This protein binds this small molecule.
Small molecule (SMILES): O=c1cc(N2CCOCC2)oc2c(-c3ccccc3)cccc12

Binding-site contacts:
Ligand atom C4 contacts residue PHE258 of chain 7.A at 3.8 Å (hydrophobic).
Ligand atom C5 contacts residue ILE381 of chain 7.A at 4.0 Å (hydrophobic).
Ligand atom O17 contacts residue PHE258 of chain 7.A at 4.1 Å.
Ligand atom N14 contacts residue PHE258 of chain 7.A at 3.7 Å.
Ligand atom C22 contacts residue LEU328 of chain 7.A at 3.8 Å (hydrophobic).
Ligand atom O17 contacts residue HIS237 of chain 7.A at 3.9 Å.
Ligand atom C2 contacts residue VAL263 of chain 7.A at 4.2 Å (hydrophobic).
Ligand atom C25 contacts residue PHE258 of chain 7.A at 4.0 Å (hydrophobic).
Ligand atom C1 contacts residue MET321 of chain 7.A at 4.1 Å (hydrophobic).
Ligand atom C9 contacts residue MET371 of chain 7.A at 4.1 Å (hydrophobic).
Ligand atom O12 contacts residue PHE258 of chain 7.A at 3.3 Å.
Ligand atom C11 contacts residue MET371 of chain 7.A at 3.5 Å (hydrophobic).
Ligand atom C20 contacts residue PHE258 of chain 7.A at 3.9 Å (hydrophobic).
Ligand atom O13 contacts residue LYS323 of chain 7.A at 3.7 Å.
Ligand atom C6 contacts residue TYR256 of chain 7.A at 3.7 Å (hydrophobic).
Ligand atom N14 contacts residue MET371 of chain 7.A at 3.8 Å.
Ligand atom C9 contacts residue VAL263 of chain 7.A at 3.5 Å (hydrophobic).
Ligand atom C23 contacts residue GLN239 of chain 7.A at 3.8 Å.
Ligand atom C15 contacts residue PHE258 of chain 7.A at 3.5 Å (hydrophobic).
Ligand atom O12 contacts residue MET371 of chain 7.A at 3.7 Å.
Ligand atom C4 contacts residue MET371 of chain 7.A at 4.0 Å (hydrophobic).
Ligand atom O13 contacts residue LEU324 of chain 7.A at 2.8 Å (h-bond).
Ligand atom C9 contacts residue LEU324 of chain 7.A at 3.7 Å (hydrophobic).
Ligand atom C21 contacts residue LEU328 of chain 7.A at 4.2 Å (hydrophobic).
Ligand atom O13 contacts residue VAL263 of chain 7.A at 3.4 Å.
Ligand atom C24 contacts residue TYR256 of chain 7.A at 3.9 Å (hydrophobic).
Ligand atom C6 contacts residue ILE381 of chain 7.A at 3.6 Å (hydrophobic).
Ligand atom C10 contacts residue PHE258 of chain 7.A at 4.0 Å (hydrophobic).
Ligand atom C25 contacts residue TYR256 of chain 7.A at 3.6 Å (hydrophobic).
Ligand atom C21 contacts residue PHE258 of chain 7.A at 4.1 Å (hydrophobic).
Ligand atom C3 contacts residue VAL263 of chain 7.A at 3.8 Å (hydrophobic).
Ligand atom C10 contacts residue LEU324 of chain 7.A at 3.4 Å (hydrophobic).
Ligand atom C11 contacts residue PHE258 of chain 7.A at 3.4 Å (hydrophobic).
Ligand atom C19 contacts residue LEU324 of chain 7.A at 3.6 Å (hydrophobic).
Ligand atom C10 contacts residue MET371 of chain 7.A at 3.7 Å (hydrophobic).
Ligand atom C23 contacts residue LEU328 of chain 7.A at 4.0 Å (hydrophobic).
Ligand atom C10 contacts residue VAL263 of chain 7.A at 4.0 Å (hydrophobic).
Ligand atom C19 contacts residue PHE258 of chain 7.A at 3.9 Å (hydrophobic).
Ligand atom C1 contacts residue ILE381 of chain 7.A at 3.9 Å (hydrophobic).
Ligand atom O13 contacts residue GLU322 of chain 7.A at 4.2 Å.

Sequence of chain 7.A:
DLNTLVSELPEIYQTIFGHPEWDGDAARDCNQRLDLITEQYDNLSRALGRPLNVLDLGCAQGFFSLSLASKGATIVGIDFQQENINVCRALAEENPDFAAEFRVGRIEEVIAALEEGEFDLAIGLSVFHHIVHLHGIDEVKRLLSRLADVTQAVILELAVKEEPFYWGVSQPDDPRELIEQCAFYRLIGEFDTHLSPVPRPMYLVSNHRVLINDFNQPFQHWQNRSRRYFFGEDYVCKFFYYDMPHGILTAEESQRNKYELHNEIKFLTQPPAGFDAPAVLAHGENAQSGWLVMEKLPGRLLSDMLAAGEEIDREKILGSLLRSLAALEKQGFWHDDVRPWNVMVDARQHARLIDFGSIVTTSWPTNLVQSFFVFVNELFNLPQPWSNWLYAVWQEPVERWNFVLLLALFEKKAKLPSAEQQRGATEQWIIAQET